Binding-site contacts:
Ligand atom CG contacts residue GLY161 of chain 1.B at 3.5 Å.
Ligand atom CB contacts residue TYR294 of chain 1.B at 3.1 Å (hydrophobic).
Ligand atom CB contacts residue VAL198 of chain 1.B at 4.2 Å (hydrophobic).
Ligand atom CA contacts residue LYS51 of chain 1.B at 3.5 Å.
Ligand atom C contacts residue ASN79 of chain 1.B at 4.1 Å.
Ligand atom CG contacts residue GLN80 of chain 1.B at 4.4 Å.
Ligand atom OXT contacts residue TYR294 of chain 1.B at 2.7 Å (h-bond).
Ligand atom OXT contacts residue TYR268 of chain 1.B at 3.7 Å.
Ligand atom C contacts residue TYR294 of chain 1.B at 3.0 Å (hydrophobic).
Ligand atom O contacts residue ASN79 of chain 1.B at 3.0 Å (h-bond).
Ligand atom N contacts residue LYS51 of chain 1.B at 2.4 Å (salt-bridge).
Ligand atom CG contacts residue PLP1 of chain 1.G at 3.0 Å.
Ligand atom CG contacts residue TYR294 of chain 1.B at 4.3 Å (hydrophobic).
Ligand atom O contacts residue SER78 of chain 1.B at 2.7 Å (h-bond).
Ligand atom CB contacts residue LYS51 of chain 1.B at 4.1 Å.
Ligand atom C contacts residue SER78 of chain 1.B at 3.6 Å.
Ligand atom N contacts residue TYR294 of chain 1.B at 3.9 Å.
Ligand atom N contacts residue PLP1 of chain 1.G at 1.5 Å.
Ligand atom N contacts residue GLN80 of chain 1.B at 4.3 Å.
Ligand atom C contacts residue GLN80 of chain 1.B at 3.9 Å.
Ligand atom CA contacts residue TYR294 of chain 1.B at 3.2 Å (hydrophobic).
Ligand atom CA contacts residue GLN80 of chain 1.B at 4.3 Å.
Ligand atom CG contacts residue LYS51 of chain 1.B at 3.3 Å.
Ligand atom OXT contacts residue SER78 of chain 1.B at 3.8 Å.
Ligand atom O contacts residue GLN80 of chain 1.B at 2.8 Å (h-bond).
Ligand atom O contacts residue TYR294 of chain 1.B at 4.1 Å.
Ligand atom CB contacts residue THR199 of chain 1.B at 3.7 Å.
Ligand atom OXT contacts residue TRP102 of chain 1.B at 4.0 Å.
Ligand atom O contacts residue PLP1 of chain 1.G at 4.4 Å.
Ligand atom OXT contacts residue GLY75 of chain 1.B at 4.5 Å.
Ligand atom C contacts residue PLP1 of chain 1.G at 4.0 Å.
Ligand atom CG contacts residue THR199 of chain 1.B at 3.5 Å.
Ligand atom CA contacts residue PLP1 of chain 1.G at 2.6 Å.
Ligand atom CB contacts residue PLP1 of chain 1.G at 2.9 Å.

Sequence of chain 1.B:
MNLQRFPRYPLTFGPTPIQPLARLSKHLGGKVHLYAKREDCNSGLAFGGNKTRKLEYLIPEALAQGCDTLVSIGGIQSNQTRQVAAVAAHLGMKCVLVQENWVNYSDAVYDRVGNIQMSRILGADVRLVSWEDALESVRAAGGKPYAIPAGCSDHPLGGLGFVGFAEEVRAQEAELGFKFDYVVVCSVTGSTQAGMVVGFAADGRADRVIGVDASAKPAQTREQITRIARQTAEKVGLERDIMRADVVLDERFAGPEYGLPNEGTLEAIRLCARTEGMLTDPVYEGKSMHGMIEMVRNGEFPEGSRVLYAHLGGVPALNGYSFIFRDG

A small-molecule ligand and the protein it binds are described below.
Small molecule (SMILES): NC1(C(=O)O)CC1